The small molecule below binds the protein below.
Small molecule (SMILES): CN1[C@@H]2CC[C@H]1CC(OC(=O)c1c[nH]c3ccccc13)C2

Binding-site contacts:
Ligand atom C8 contacts residue SER154 of chain 1.B at 3.5 Å.
Ligand atom C17 contacts residue ILE126 of chain 1.A at 4.0 Å (hydrophobic).
Ligand atom O4 contacts residue CYS199 of chain 1.B at 3.7 Å.
Ligand atom O4 contacts residue CYS198 of chain 1.B at 4.0 Å.
Ligand atom C9 contacts residue CYS199 of chain 1.B at 4.0 Å (hydrophobic).
Ligand atom C9 contacts residue ILE126 of chain 1.A at 3.6 Å (hydrophobic).
Ligand atom C17 contacts residue MET124 of chain 1.A at 3.9 Å (hydrophobic).
Ligand atom N10 contacts residue TYR63 of chain 1.A at 3.9 Å.
Ligand atom N10 contacts residue CYS198 of chain 1.B at 3.7 Å.
Ligand atom C1 contacts residue TRP155 of chain 1.B at 3.8 Å (hydrophobic).
Ligand atom C21 contacts residue CYS198 of chain 1.B at 3.9 Å (hydrophobic).
Ligand atom C15 contacts residue CYS198 of chain 1.B at 3.4 Å (hydrophobic).
Ligand atom O4 contacts residue ILE126 of chain 1.A at 3.7 Å.
Ligand atom C18 contacts residue MET124 of chain 1.A at 3.8 Å (hydrophobic).
Ligand atom O3 contacts residue ILE126 of chain 1.A at 3.8 Å.
Ligand atom C16 contacts residue GLN65 of chain 1.A at 4.1 Å.
Ligand atom C9 contacts residue CYS198 of chain 1.B at 3.7 Å (hydrophobic).
Ligand atom C12 contacts residue CYS198 of chain 1.B at 3.5 Å (hydrophobic).
Ligand atom C8 contacts residue TYR101 of chain 1.B at 3.6 Å (hydrophobic).
Ligand atom C2 contacts residue TYR203 of chain 1.B at 3.6 Å (hydrophobic).
Ligand atom C21 contacts residue GLN65 of chain 1.A at 3.5 Å.
Ligand atom C3 contacts residue TRP155 of chain 1.B at 3.6 Å (hydrophobic).
Ligand atom C5 contacts residue TRP155 of chain 1.B at 3.6 Å (hydrophobic).
Ligand atom C8 contacts residue TRP155 of chain 1.B at 3.4 Å (hydrophobic).
Ligand atom C1 contacts residue TYR196 of chain 1.B at 4.0 Å (hydrophobic).
Ligand atom C17 contacts residue CYS198 of chain 1.B at 3.6 Å (hydrophobic).
Ligand atom C16 contacts residue ILE126 of chain 1.A at 3.8 Å (hydrophobic).
Ligand atom C4 contacts residue TRP155 of chain 1.B at 3.2 Å (hydrophobic).
Ligand atom C1 contacts residue TYR203 of chain 1.B at 3.9 Å (hydrophobic).
Ligand atom C11 contacts residue TYR63 of chain 1.A at 3.6 Å (hydrophobic).
Ligand atom N1 contacts residue TRP155 of chain 1.B at 3.2 Å (h-bond).
Ligand atom C2 contacts residue TRP155 of chain 1.B at 3.4 Å (hydrophobic).
Ligand atom C7 contacts residue TYR196 of chain 1.B at 3.9 Å (hydrophobic).
Ligand atom C15 contacts residue GLN65 of chain 1.A at 3.4 Å.
Ligand atom C11 contacts residue CYS198 of chain 1.B at 3.7 Å (hydrophobic).
Ligand atom C16 contacts residue CYS198 of chain 1.B at 3.2 Å (hydrophobic).
Ligand atom N10 contacts residue GLN65 of chain 1.A at 3.5 Å.
Ligand atom C3 contacts residue ILE126 of chain 1.A at 4.1 Å (hydrophobic).
Ligand atom C6 contacts residue TYR63 of chain 1.A at 3.9 Å (hydrophobic).
Ligand atom C12 contacts residue ILE126 of chain 1.A at 3.8 Å (hydrophobic).

Sequence of chain 1.B:
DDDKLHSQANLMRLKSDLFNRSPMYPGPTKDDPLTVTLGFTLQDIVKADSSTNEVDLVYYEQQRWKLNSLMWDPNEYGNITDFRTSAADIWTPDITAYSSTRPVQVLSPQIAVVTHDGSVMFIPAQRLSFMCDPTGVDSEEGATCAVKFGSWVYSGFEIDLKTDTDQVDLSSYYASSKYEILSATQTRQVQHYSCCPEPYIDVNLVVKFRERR

Sequence of chain 1.A:
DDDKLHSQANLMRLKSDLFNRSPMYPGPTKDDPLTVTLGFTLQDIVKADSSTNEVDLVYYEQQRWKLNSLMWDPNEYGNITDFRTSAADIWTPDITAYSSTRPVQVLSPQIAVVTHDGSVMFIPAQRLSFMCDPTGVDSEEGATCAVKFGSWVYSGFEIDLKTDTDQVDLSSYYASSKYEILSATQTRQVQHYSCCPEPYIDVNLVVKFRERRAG